Sequence of chain 1.A:
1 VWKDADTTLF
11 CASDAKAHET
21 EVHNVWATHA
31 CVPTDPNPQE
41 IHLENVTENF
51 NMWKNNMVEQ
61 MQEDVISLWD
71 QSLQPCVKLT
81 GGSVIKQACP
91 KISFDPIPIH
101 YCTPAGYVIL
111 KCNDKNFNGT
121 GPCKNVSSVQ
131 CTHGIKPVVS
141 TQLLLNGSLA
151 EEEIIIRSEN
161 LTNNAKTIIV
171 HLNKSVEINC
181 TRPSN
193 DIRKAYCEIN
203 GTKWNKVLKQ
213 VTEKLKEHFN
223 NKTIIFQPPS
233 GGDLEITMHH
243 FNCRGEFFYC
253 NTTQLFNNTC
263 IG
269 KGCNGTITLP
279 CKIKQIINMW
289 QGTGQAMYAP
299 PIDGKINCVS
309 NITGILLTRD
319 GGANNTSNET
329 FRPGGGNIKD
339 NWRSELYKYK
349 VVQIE

The protein below binds the small molecule below.
Small molecule (SMILES): CC(=O)N[C@@H]1[C@@H](O)[C@H](O)[C@@H](CO)O[C@H]1O

Binding-site contacts:
Ligand atom O5 contacts residue ASN160 of chain 1.A at 2.4 Å (h-bond).
Ligand atom N2 contacts residue TYR89 of chain 1.C at 4.4 Å.
Ligand atom C2 contacts residue ASN160 of chain 1.A at 2.5 Å.
Ligand atom C1 contacts residue TYR89 of chain 1.C at 3.7 Å (hydrophobic).
Ligand atom C1 contacts residue ASN160 of chain 1.A at 1.4 Å.
Ligand atom N2 contacts residue ASN160 of chain 1.A at 2.9 Å (h-bond).
Ligand atom C6 contacts residue ASN160 of chain 1.A at 4.3 Å.
Ligand atom C5 contacts residue ASN160 of chain 1.A at 3.7 Å.
Ligand atom C7 contacts residue ASN160 of chain 1.A at 3.8 Å.
Ligand atom C4 contacts residue ASN160 of chain 1.A at 4.3 Å.
Ligand atom C7 contacts residue THR162 of chain 1.A at 3.9 Å.
Ligand atom C3 contacts residue ASN160 of chain 1.A at 3.8 Å.
Ligand atom C8 contacts residue THR162 of chain 1.A at 3.5 Å.
Ligand atom N2 contacts residue THR162 of chain 1.A at 3.6 Å.
Ligand atom O7 contacts residue ASN160 of chain 1.A at 4.2 Å.
Ligand atom O6 contacts residue ASN160 of chain 1.A at 3.6 Å.

Sequence of chain 1.C:
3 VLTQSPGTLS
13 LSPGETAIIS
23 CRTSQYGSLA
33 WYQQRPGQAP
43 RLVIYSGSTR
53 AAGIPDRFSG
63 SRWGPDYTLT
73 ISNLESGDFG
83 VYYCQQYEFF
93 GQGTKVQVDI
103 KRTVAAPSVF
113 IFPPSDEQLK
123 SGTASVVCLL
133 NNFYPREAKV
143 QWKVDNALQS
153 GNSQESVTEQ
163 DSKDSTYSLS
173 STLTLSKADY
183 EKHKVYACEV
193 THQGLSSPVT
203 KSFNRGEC